Binding-site contacts:
Ligand atom C15 contacts residue PHE224 of chain 1.Z at 3.8 Å (hydrophobic).
Ligand atom C27 contacts residue LEU15 of chain 1.Z at 3.7 Å (hydrophobic).
Ligand atom C25 contacts residue LEU15 of chain 1.Z at 4.1 Å (hydrophobic).
Ligand atom C27 contacts residue LEU14 of chain 1.Z at 3.7 Å (hydrophobic).
Ligand atom C15 contacts residue LEU55 of chain 1.Z at 3.6 Å (hydrophobic).
Ligand atom C10 contacts residue ARG25 of chain 1.Z at 3.9 Å.
Ligand atom O4 contacts residue ARG274 of chain 1.Z at 3.7 Å.
Ligand atom C26 contacts residue ALA18 of chain 1.Z at 4.0 Å (hydrophobic).
Ligand atom C20 contacts residue ALA221 of chain 1.Z at 4.0 Å (hydrophobic).
Ligand atom C21 contacts residue MET225 of chain 1.Z at 3.8 Å (hydrophobic).
Ligand atom C14 contacts residue ASP51 of chain 1.Z at 4.1 Å.
Ligand atom C3 contacts residue ARG274 of chain 1.Z at 3.9 Å.
Ligand atom C5 contacts residue ARG274 of chain 1.Z at 3.7 Å.
Ligand atom C30 contacts residue LEU14 of chain 1.Z at 4.0 Å (hydrophobic).
Ligand atom C4 contacts residue ARG274 of chain 1.Z at 3.5 Å.
Ligand atom C22 contacts residue MET225 of chain 1.Z at 3.5 Å (hydrophobic).
Ligand atom C23 contacts residue ALA18 of chain 1.Z at 4.0 Å (hydrophobic).
Ligand atom C19 contacts residue ALA52 of chain 1.Z at 3.8 Å (hydrophobic).
Ligand atom C16 contacts residue PHE224 of chain 1.Z at 4.0 Å (hydrophobic).
Ligand atom C26 contacts residue LEU15 of chain 1.Z at 4.0 Å (hydrophobic).
Ligand atom CM3 contacts residue ARG274 of chain 1.Z at 4.0 Å.
Ligand atom O1 contacts residue ARG25 of chain 1.Z at 3.5 Å.
Ligand atom C12 contacts residue ASP51 of chain 1.Z at 3.7 Å.
Ligand atom C21 contacts residue ALA18 of chain 1.Z at 3.9 Å (hydrophobic).
Ligand atom C23 contacts residue ALA52 of chain 1.Z at 3.5 Å (hydrophobic).
Ligand atom C28 contacts residue LEU14 of chain 1.Z at 3.8 Å (hydrophobic).
Ligand atom C20 contacts residue MET225 of chain 1.Z at 3.7 Å (hydrophobic).
Ligand atom C13 contacts residue ASP51 of chain 1.Z at 3.2 Å.
Ligand atom C14 contacts residue PHE224 of chain 1.Z at 3.2 Å (hydrophobic).
Ligand atom C11 contacts residue PHE224 of chain 1.Z at 3.8 Å (hydrophobic).
Ligand atom C11 contacts residue ARG25 of chain 1.Z at 4.1 Å.
Ligand atom C22 contacts residue ALA52 of chain 1.Z at 4.2 Å (hydrophobic).
Ligand atom C13 contacts residue PHE224 of chain 1.Z at 3.7 Å (hydrophobic).
Ligand atom C26 contacts residue LEU14 of chain 1.Z at 3.6 Å (hydrophobic).
Ligand atom C6 contacts residue ARG274 of chain 1.Z at 4.1 Å.
Ligand atom C17 contacts residue PHE224 of chain 1.Z at 3.5 Å (hydrophobic).
Ligand atom C13 contacts residue THR21 of chain 1.Z at 4.2 Å.
Ligand atom C16 contacts residue ASP51 of chain 1.Z at 3.5 Å.
Ligand atom C12 contacts residue PHE224 of chain 1.Z at 4.0 Å (hydrophobic).
Ligand atom C24 contacts residue ALA18 of chain 1.Z at 4.2 Å (hydrophobic).

The protein below binds the small molecule below.
Small molecule (SMILES): COC1=C(OC)C(=O)C(C/C=C(/C)CCC=C(C)CC/C=C(/C)CC/C=C(\C)CC/C=C(\C)CC/C=C(\C)CC/C=C(/C)CCC=C(C)CCC=C(C)CCC=C(C)C)=C(C)C1=O

Sequence of chain 1.Z:
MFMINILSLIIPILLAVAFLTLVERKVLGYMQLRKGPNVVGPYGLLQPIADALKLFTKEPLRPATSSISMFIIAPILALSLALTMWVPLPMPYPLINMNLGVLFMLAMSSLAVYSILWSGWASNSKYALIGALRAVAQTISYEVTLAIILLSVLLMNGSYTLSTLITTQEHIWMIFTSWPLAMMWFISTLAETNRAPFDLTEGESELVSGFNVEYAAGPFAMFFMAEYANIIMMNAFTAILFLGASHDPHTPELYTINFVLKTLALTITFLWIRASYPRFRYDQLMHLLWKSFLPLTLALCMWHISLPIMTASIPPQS